The small molecule below binds the protein below.
Small molecule (SMILES): CN[C@@H]1C[C@H]2O[C@@](C)([C@@H]1OC)n1c3c(c4ccccc41)[C@H]1CN[C@H](O)[C@H]1c1c-3n2c2ccccc12

Binding-site contacts:
Ligand atom C6 contacts residue LEU159 of chain 1.C at 3.6 Å (hydrophobic).
Ligand atom C3 contacts residue VAL109 of chain 1.C at 3.7 Å (hydrophobic).
Ligand atom C9 contacts residue ALA56 of chain 1.C at 3.7 Å (hydrophobic).
Ligand atom C4 contacts residue VAL109 of chain 1.C at 3.6 Å (hydrophobic).
Ligand atom C13 contacts residue ALA169 of chain 1.C at 3.7 Å (hydrophobic).
Ligand atom N1 contacts residue ALA56 of chain 1.C at 3.5 Å.
Ligand atom C1 contacts residue LEU35 of chain 1.C at 3.8 Å (hydrophobic).
Ligand atom N4 contacts residue GLU156 of chain 1.C at 2.9 Å (salt-bridge).
Ligand atom C27 contacts residue ASN157 of chain 1.C at 3.4 Å.
Ligand atom C20 contacts residue LEU35 of chain 1.C at 3.8 Å (hydrophobic).
Ligand atom C26 contacts residue GLY36 of chain 1.C at 3.5 Å.
Ligand atom C4 contacts residue TYR108 of chain 1.C at 3.8 Å (hydrophobic).
Ligand atom C3 contacts residue LEU35 of chain 1.C at 3.8 Å (hydrophobic).
Ligand atom N4 contacts residue GLU113 of chain 1.C at 3.6 Å.
Ligand atom C28 contacts residue GLU156 of chain 1.C at 3.5 Å.
Ligand atom C15 contacts residue ASP170 of chain 1.C at 3.6 Å.
Ligand atom C13 contacts residue MET106 of chain 1.C at 3.7 Å (hydrophobic).
Ligand atom C9 contacts residue ILE90 of chain 1.C at 3.8 Å (hydrophobic).
Ligand atom C8 contacts residue VAL109 of chain 1.C at 3.7 Å (hydrophobic).
Ligand atom C7 contacts residue LEU159 of chain 1.C at 3.8 Å (hydrophobic).
Ligand atom C17 contacts residue VAL43 of chain 1.C at 3.6 Å (hydrophobic).
Ligand atom C16 contacts residue VAL43 of chain 1.C at 3.6 Å (hydrophobic).
Ligand atom N1 contacts residue GLU107 of chain 1.C at 2.7 Å (salt-bridge).
Ligand atom C16 contacts residue ASP170 of chain 1.C at 3.3 Å.
Ligand atom O5 contacts residue VAL109 of chain 1.C at 3.0 Å (h-bond).
Ligand atom C14 contacts residue ALA169 of chain 1.C at 3.8 Å (hydrophobic).
Ligand atom O5 contacts residue TYR108 of chain 1.C at 3.3 Å.
Ligand atom O5 contacts residue GLU107 of chain 1.C at 3.8 Å.
Ligand atom C25 contacts residue LEU35 of chain 1.C at 3.5 Å (hydrophobic).
Ligand atom C8 contacts residue LEU159 of chain 1.C at 3.7 Å (hydrophobic).
Ligand atom C10 contacts residue ALA56 of chain 1.C at 3.8 Å (hydrophobic).
Ligand atom C26 contacts residue GLY38 of chain 1.C at 3.5 Å.
Ligand atom C9 contacts residue GLU107 of chain 1.C at 3.6 Å.
Ligand atom O4 contacts residue LEU35 of chain 1.C at 3.8 Å.
Ligand atom C24 contacts residue GLU113 of chain 1.C at 3.5 Å.
Ligand atom N1 contacts residue ILE90 of chain 1.C at 3.8 Å.
Ligand atom O4 contacts residue GLY36 of chain 1.C at 3.5 Å.
Ligand atom C8 contacts residue GLU107 of chain 1.C at 3.7 Å.
Ligand atom C26 contacts residue VAL37 of chain 1.C at 3.6 Å (hydrophobic).
Ligand atom C28 contacts residue GLU113 of chain 1.C at 3.5 Å.

Sequence of chain 1.C:
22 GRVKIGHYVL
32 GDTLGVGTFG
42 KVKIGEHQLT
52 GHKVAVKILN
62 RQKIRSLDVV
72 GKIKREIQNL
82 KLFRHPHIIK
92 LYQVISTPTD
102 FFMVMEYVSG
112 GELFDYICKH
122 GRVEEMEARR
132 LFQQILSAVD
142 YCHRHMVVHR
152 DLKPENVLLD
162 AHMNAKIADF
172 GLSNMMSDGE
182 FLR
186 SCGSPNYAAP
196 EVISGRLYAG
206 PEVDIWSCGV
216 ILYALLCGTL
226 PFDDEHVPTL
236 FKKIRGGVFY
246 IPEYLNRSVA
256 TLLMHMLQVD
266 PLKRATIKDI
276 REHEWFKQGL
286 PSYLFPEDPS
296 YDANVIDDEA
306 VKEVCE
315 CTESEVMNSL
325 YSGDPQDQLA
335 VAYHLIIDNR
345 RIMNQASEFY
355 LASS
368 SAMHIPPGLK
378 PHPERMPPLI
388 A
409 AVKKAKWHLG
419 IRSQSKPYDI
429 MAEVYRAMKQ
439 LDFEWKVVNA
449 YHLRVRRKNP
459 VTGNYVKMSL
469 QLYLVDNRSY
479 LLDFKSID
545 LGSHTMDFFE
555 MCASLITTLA